Binding-site contacts:
Ligand atom C04 contacts residue HEM1 of chain 1.C at 4.0 Å.
Ligand atom C37 contacts residue VAL300 of chain 1.A at 4.2 Å (hydrophobic).
Ligand atom C39 contacts residue TRP320 of chain 1.A at 4.2 Å (hydrophobic).
Ligand atom C37 contacts residue HEM1 of chain 1.C at 3.7 Å.
Ligand atom C03 contacts residue GLN211 of chain 1.A at 4.2 Å.
Ligand atom C35 contacts residue GLU325 of chain 1.A at 3.5 Å.
Ligand atom C34 contacts residue HEM1 of chain 1.C at 4.2 Å.
Ligand atom N02 contacts residue SER210 of chain 1.A at 4.2 Å.
Ligand atom C18 contacts residue TRP38 of chain 1.B at 3.7 Å (hydrophobic).
Ligand atom C36 contacts residue VAL300 of chain 1.A at 3.4 Å (hydrophobic).
Ligand atom C42 contacts residue PRO298 of chain 1.A at 4.1 Å (hydrophobic).
Ligand atom C03 contacts residue HEM1 of chain 1.C at 4.2 Å.
Ligand atom N41 contacts residue MET322 of chain 1.A at 4.2 Å.
Ligand atom N17 contacts residue TYR439 of chain 1.A at 3.0 Å.
Ligand atom N40 contacts residue GLU325 of chain 1.A at 2.5 Å (salt-bridge).
Ligand atom N12 contacts residue TYR439 of chain 1.A at 3.0 Å.
Ligand atom N41 contacts residue TYR321 of chain 1.A at 3.9 Å.
Ligand atom N02 contacts residue GLN211 of chain 1.A at 4.2 Å.
Ligand atom C03 contacts residue VAL300 of chain 1.A at 4.0 Å (hydrophobic).
Ligand atom C07 contacts residue HEM1 of chain 1.C at 3.7 Å.
Ligand atom C05 contacts residue HEM1 of chain 1.C at 3.5 Å.
Ligand atom C13 contacts residue TYR439 of chain 1.A at 3.6 Å (hydrophobic).
Ligand atom N41 contacts residue HEM1 of chain 1.C at 3.3 Å.
Ligand atom C39 contacts residue GLU325 of chain 1.A at 3.1 Å.
Ligand atom C39 contacts residue HEM1 of chain 1.C at 3.7 Å.
Ligand atom C09 contacts residue TRP411 of chain 1.A at 4.0 Å (hydrophobic).
Ligand atom C34 contacts residue GLU325 of chain 1.A at 3.9 Å.
Ligand atom C42 contacts residue PHE317 of chain 1.A at 3.5 Å (hydrophobic).
Ligand atom C42 contacts residue VAL300 of chain 1.A at 4.0 Å (hydrophobic).
Ligand atom C42 contacts residue HEM1 of chain 1.C at 3.4 Å.
Ligand atom N02 contacts residue ASN302 of chain 1.A at 3.9 Å.
Ligand atom C11 contacts residue TYR439 of chain 1.A at 3.3 Å (hydrophobic).
Ligand atom C09 contacts residue TYR439 of chain 1.A at 3.2 Å (hydrophobic).
Ligand atom N41 contacts residue TRP320 of chain 1.A at 3.2 Å (h-bond).
Ligand atom C37 contacts residue PRO298 of chain 1.A at 4.2 Å (hydrophobic).
Ligand atom C39 contacts residue PRO298 of chain 1.A at 4.3 Å (hydrophobic).
Ligand atom N40 contacts residue HEM1 of chain 1.C at 4.1 Å.
Ligand atom N17 contacts residue ASN302 of chain 1.A at 3.6 Å (h-bond).
Ligand atom N41 contacts residue GLU325 of chain 1.A at 2.9 Å (salt-bridge).
Ligand atom C38 contacts residue HEM1 of chain 1.C at 3.2 Å.

Sequence of chain 1.B:
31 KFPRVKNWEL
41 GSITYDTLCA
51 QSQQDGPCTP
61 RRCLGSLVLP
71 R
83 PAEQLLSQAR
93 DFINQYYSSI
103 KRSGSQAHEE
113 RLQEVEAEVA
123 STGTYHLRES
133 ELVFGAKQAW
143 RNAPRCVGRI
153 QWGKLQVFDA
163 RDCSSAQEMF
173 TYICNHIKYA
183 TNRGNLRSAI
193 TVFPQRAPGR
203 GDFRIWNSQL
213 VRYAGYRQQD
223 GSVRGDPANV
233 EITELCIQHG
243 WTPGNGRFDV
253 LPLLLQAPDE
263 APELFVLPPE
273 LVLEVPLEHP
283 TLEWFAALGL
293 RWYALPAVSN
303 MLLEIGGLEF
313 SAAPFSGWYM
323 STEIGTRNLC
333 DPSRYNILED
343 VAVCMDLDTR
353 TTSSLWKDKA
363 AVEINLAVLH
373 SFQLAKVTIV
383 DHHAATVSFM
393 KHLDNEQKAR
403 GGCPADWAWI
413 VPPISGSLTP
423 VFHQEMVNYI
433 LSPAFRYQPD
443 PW

The small molecule below binds the protein below.
Small molecule (SMILES): Cc1cc(N)nc(CCc2cc(N)cc(CCc3cc(C)cc(N)n3)c2)c1

Sequence of chain 1.A:
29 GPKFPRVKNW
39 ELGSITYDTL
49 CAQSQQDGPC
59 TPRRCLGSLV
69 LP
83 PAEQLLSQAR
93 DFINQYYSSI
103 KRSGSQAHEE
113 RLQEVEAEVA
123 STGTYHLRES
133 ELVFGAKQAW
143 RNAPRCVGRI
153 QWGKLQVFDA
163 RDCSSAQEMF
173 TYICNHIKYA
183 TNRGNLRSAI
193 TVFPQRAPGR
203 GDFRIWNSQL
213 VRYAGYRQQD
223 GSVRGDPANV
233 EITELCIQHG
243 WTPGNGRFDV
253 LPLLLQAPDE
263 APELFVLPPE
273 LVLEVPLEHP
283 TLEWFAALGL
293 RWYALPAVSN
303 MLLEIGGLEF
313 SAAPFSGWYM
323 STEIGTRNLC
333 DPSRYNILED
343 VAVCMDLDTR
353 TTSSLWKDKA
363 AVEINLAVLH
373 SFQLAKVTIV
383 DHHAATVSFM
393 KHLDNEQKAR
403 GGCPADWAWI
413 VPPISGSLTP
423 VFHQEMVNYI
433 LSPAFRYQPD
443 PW